Sequence of chain 1.B:
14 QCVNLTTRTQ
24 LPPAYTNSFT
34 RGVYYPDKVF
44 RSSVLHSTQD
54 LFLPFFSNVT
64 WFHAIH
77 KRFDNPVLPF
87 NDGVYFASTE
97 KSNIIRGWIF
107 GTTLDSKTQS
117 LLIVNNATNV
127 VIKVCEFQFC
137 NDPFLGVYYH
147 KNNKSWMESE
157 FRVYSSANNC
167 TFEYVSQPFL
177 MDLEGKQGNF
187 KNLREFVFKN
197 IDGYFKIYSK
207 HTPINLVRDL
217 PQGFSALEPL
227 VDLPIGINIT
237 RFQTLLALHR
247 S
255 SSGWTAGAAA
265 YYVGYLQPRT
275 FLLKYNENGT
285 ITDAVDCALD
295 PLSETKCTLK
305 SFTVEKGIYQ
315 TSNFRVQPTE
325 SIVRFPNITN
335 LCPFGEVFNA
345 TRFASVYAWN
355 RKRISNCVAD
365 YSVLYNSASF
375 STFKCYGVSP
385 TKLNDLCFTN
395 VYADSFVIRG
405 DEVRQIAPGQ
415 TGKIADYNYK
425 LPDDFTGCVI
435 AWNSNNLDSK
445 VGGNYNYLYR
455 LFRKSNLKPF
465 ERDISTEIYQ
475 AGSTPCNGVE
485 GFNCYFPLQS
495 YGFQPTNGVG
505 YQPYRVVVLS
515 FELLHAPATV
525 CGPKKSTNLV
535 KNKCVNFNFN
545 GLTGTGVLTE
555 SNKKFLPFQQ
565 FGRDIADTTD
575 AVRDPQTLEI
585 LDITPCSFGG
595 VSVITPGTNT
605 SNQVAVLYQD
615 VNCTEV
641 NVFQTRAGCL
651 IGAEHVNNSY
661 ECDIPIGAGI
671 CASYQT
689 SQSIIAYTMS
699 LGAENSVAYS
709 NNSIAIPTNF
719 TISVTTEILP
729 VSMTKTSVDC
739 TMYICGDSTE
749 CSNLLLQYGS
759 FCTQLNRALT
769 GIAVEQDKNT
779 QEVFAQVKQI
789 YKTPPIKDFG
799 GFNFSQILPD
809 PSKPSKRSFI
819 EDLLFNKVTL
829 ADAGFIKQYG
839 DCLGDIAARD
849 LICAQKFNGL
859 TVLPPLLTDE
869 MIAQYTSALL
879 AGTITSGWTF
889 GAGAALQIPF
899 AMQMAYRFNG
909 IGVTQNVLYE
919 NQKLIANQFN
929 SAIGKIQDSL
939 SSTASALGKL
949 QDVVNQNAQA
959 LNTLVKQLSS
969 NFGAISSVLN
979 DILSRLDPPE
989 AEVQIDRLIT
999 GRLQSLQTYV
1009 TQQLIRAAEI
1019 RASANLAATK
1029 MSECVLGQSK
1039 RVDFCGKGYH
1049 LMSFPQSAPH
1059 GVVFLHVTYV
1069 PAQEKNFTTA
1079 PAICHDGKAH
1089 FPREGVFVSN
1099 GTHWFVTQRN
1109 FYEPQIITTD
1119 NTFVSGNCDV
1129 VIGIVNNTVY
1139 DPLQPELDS

Binding-site contacts:
Ligand atom N2 contacts residue ASN616 of chain 1.B at 3.0 Å (h-bond).
Ligand atom O7 contacts residue ASN616 of chain 1.B at 4.5 Å.
Ligand atom C5 contacts residue ASN616 of chain 1.B at 3.6 Å.
Ligand atom C7 contacts residue GLN644 of chain 1.B at 3.8 Å.
Ligand atom C8 contacts residue VAL615 of chain 1.B at 3.2 Å (hydrophobic).
Ligand atom C1 contacts residue ASN616 of chain 1.B at 1.5 Å.
Ligand atom C8 contacts residue ASN616 of chain 1.B at 3.4 Å.
Ligand atom O5 contacts residue ASN616 of chain 1.B at 2.3 Å (h-bond).
Ligand atom C3 contacts residue ASN616 of chain 1.B at 3.9 Å.
Ligand atom C2 contacts residue ASN616 of chain 1.B at 2.6 Å.
Ligand atom C4 contacts residue ASN616 of chain 1.B at 4.3 Å.
Ligand atom C8 contacts residue GLN644 of chain 1.B at 3.3 Å.
Ligand atom C7 contacts residue ASN616 of chain 1.B at 3.5 Å.
Ligand atom C7 contacts residue ILE834 of chain 1.C at 4.2 Å (hydrophobic).
Ligand atom C8 contacts residue GLN836 of chain 1.C at 3.6 Å.
Ligand atom C8 contacts residue ILE834 of chain 1.C at 3.5 Å (hydrophobic).
Ligand atom O7 contacts residue GLN644 of chain 1.B at 4.5 Å.
Ligand atom O7 contacts residue ILE834 of chain 1.C at 3.9 Å.
Ligand atom N2 contacts residue GLN644 of chain 1.B at 3.8 Å.

The small molecule below binds the protein below.
Small molecule (SMILES): CC(=O)N[C@@H]1[C@@H](O)[C@H](O)[C@@H](CO)O[C@H]1O

Sequence of chain 1.C:
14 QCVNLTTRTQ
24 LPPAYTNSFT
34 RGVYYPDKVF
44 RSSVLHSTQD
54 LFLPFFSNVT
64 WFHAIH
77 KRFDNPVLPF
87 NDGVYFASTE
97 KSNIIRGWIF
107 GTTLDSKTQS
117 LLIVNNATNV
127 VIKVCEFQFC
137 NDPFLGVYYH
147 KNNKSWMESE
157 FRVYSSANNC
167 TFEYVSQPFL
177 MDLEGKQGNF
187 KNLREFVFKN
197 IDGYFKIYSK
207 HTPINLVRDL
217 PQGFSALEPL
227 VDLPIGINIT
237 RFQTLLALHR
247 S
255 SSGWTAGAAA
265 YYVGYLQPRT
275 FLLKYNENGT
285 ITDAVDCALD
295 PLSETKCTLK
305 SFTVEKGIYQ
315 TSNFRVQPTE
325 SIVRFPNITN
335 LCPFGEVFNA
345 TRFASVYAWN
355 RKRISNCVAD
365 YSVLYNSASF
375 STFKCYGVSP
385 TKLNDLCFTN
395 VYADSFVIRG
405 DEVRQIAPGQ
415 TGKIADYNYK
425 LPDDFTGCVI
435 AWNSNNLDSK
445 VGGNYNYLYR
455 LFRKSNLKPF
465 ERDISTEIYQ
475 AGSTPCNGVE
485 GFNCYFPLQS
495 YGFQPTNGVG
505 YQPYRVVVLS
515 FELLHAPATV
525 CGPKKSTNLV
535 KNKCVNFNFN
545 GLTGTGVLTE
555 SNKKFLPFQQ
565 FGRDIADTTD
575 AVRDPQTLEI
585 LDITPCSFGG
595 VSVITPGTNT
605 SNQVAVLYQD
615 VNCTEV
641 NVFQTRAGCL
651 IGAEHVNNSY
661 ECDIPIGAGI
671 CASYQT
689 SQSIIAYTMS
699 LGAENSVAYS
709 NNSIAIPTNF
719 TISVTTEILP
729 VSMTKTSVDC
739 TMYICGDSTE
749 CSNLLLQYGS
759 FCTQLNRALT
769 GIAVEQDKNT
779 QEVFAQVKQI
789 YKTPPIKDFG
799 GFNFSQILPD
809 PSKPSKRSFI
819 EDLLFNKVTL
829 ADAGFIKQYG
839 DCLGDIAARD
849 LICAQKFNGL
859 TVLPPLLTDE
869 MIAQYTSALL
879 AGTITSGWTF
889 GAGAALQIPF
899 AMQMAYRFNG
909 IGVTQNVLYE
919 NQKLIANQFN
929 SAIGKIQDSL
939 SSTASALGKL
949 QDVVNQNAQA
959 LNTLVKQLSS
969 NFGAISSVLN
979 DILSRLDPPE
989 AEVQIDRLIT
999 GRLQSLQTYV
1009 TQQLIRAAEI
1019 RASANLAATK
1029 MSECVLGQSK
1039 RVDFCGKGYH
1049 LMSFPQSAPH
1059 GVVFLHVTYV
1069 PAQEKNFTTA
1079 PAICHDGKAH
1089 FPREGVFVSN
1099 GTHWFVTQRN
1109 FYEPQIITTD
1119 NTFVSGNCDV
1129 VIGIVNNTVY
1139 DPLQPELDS